A protein and the small-molecule ligand that binds it are described below.
Small molecule (SMILES): CC(=O)NCCCC[C@H](NC(=O)[C@H](CCCNC(N)=[NH2+])NC(=O)[C@H](C)NC(=O)[C@@H](NC(=O)[C@H](CCC(N)=O)NC(=O)[C@H](CCCC[NH3+])NC(=O)[C@@H](N)[C@@H](C)O)[C@@H](C)O)C(=O)N[C@@H](CO)C(N)=O

Binding-site contacts:
Ligand atom OH contacts residue TYR81 of chain 1.A at 2.8 Å (h-bond).
Ligand atom O contacts residue LEU111 of chain 1.A at 3.6 Å.
Ligand atom CG2 contacts residue HIS33 of chain 1.A at 3.6 Å.
Ligand atom N contacts residue GLY83 of chain 1.A at 2.9 Å (h-bond).
Ligand atom O contacts residue HIS59 of chain 1.A at 3.1 Å (h-bond).
Ligand atom NH2 contacts residue PHE84 of chain 1.A at 3.6 Å.
Ligand atom CA contacts residue LEU109 of chain 1.A at 3.2 Å (hydrophobic).
Ligand atom CE contacts residue SER61 of chain 1.A at 3.6 Å.
Ligand atom CE contacts residue ALA82 of chain 1.A at 3.7 Å (hydrophobic).
Ligand atom CA contacts residue GLY83 of chain 1.A at 3.2 Å.
Ligand atom O contacts residue GLY83 of chain 1.A at 3.2 Å (h-bond).
Ligand atom CA contacts residue HIS59 of chain 1.A at 3.5 Å.
Ligand atom O contacts residue ALA82 of chain 1.A at 3.3 Å.
Ligand atom CH contacts residue PHE62 of chain 1.A at 3.5 Å (hydrophobic).
Ligand atom NH2 contacts residue ASP106 of chain 1.A at 2.9 Å (salt-bridge).
Ligand atom CH3 contacts residue TYR81 of chain 1.A at 3.7 Å (hydrophobic).
Ligand atom CZ contacts residue ASP106 of chain 1.A at 3.3 Å.
Ligand atom CG2 contacts residue HIS110 of chain 1.A at 3.6 Å.
Ligand atom OH contacts residue GLY80 of chain 1.A at 3.3 Å.
Ligand atom N contacts residue LEU109 of chain 1.A at 3.0 Å (h-bond).
Ligand atom CG contacts residue LEU109 of chain 1.A at 3.5 Å (hydrophobic).
Ligand atom O contacts residue HIS110 of chain 1.A at 3.2 Å.
Ligand atom CD contacts residue PHE108 of chain 1.A at 3.6 Å (hydrophobic).
Ligand atom OG1 contacts residue LEU109 of chain 1.A at 3.5 Å.
Ligand atom N contacts residue HIS59 of chain 1.A at 3.4 Å (h-bond).
Ligand atom CB contacts residue GLY83 of chain 1.A at 3.5 Å.
Ligand atom CG2 contacts residue LEU109 of chain 1.A at 3.6 Å (hydrophobic).
Ligand atom CH3 contacts residue PHE62 of chain 1.A at 3.4 Å (hydrophobic).
Ligand atom N contacts residue HIS59 of chain 1.A at 3.5 Å (h-bond).
Ligand atom C contacts residue LEU109 of chain 1.A at 3.6 Å (hydrophobic).
Ligand atom NZ contacts residue PHE62 of chain 1.A at 3.4 Å.
Ligand atom OH contacts residue ALA82 of chain 1.A at 3.3 Å (h-bond).
Ligand atom O contacts residue LEU111 of chain 1.A at 2.7 Å (h-bond).
Ligand atom CH contacts residue TYR81 of chain 1.A at 3.3 Å (hydrophobic).
Ligand atom NZ contacts residue SER61 of chain 1.A at 2.8 Å (h-bond).
Ligand atom NH1 contacts residue ASP106 of chain 1.A at 3.0 Å (salt-bridge).
Ligand atom C contacts residue HIS59 of chain 1.A at 3.1 Å.
Ligand atom C contacts residue GLY83 of chain 1.A at 3.5 Å.
Ligand atom CB contacts residue LEU109 of chain 1.A at 3.6 Å (hydrophobic).
Ligand atom NH2 contacts residue ILE85 of chain 1.A at 3.5 Å.

Sequence of chain 1.A:
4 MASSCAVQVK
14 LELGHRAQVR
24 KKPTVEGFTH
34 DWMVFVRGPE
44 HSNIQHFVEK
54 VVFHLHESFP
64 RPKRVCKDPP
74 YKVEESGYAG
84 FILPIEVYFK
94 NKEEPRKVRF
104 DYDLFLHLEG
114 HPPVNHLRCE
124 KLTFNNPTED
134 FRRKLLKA